Sequence of chain 1.B:
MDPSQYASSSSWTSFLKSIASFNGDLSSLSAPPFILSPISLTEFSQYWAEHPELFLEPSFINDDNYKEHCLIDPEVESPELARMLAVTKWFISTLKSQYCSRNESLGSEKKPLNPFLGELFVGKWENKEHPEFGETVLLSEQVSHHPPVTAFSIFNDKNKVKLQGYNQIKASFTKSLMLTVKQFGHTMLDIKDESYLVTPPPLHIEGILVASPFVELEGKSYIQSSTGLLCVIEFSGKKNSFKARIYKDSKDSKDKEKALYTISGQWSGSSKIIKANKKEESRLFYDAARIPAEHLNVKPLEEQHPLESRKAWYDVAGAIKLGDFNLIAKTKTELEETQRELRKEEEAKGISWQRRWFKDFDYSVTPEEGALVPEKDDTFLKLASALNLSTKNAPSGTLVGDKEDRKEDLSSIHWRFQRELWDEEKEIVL

Binding-site contacts:
Ligand atom C30 contacts residue LEU29 of chain 1.B at 4.0 Å (hydrophobic).
Ligand atom C12 contacts residue GLN183 of chain 1.B at 3.9 Å.
Ligand atom C12 contacts residue ASN167 of chain 1.B at 3.3 Å.
Ligand atom C28 contacts residue LEU26 of chain 1.B at 3.7 Å (hydrophobic).
Ligand atom C23 contacts residue LEU179 of chain 1.B at 3.8 Å (hydrophobic).
Ligand atom C29 contacts residue LYS111 of chain 1.B at 3.6 Å.
Ligand atom C28 contacts residue PHE15 of chain 1.B at 3.9 Å (hydrophobic).
Ligand atom C16 contacts residue TYR99 of chain 1.B at 3.7 Å (hydrophobic).
Ligand atom C26 contacts residue ILE208 of chain 1.B at 3.4 Å (hydrophobic).
Ligand atom O3 contacts residue PHE15 of chain 1.B at 3.8 Å.
Ligand atom C26 contacts residue PRO213 of chain 1.B at 3.5 Å (hydrophobic).
Ligand atom C15 contacts residue TYR99 of chain 1.B at 3.8 Å (hydrophobic).
Ligand atom O2 contacts residue LYS110 of chain 1.B at 3.8 Å.
Ligand atom C17 contacts residue ARG102 of chain 1.B at 3.6 Å.
Ligand atom C3 contacts residue PRO112 of chain 1.B at 3.8 Å (hydrophobic).
Ligand atom C25 contacts residue ILE208 of chain 1.B at 3.8 Å (hydrophobic).
Ligand atom C16 contacts residue PHE44 of chain 1.B at 3.9 Å (hydrophobic).
Ligand atom C20 contacts residue GLU109 of chain 1.B at 3.6 Å.
Ligand atom O1 contacts residue GLN98 of chain 1.B at 2.7 Å (h-bond).
Ligand atom C5 contacts residue VAL181 of chain 1.B at 3.9 Å (hydrophobic).
Ligand atom O2 contacts residue GLU109 of chain 1.B at 3.5 Å.
Ligand atom C26 contacts residue ILE35 of chain 1.B at 4.0 Å (hydrophobic).
Ligand atom C14 contacts residue TYR99 of chain 1.B at 3.6 Å (hydrophobic).
Ligand atom C20 contacts residue ILE205 of chain 1.B at 3.9 Å (hydrophobic).
Ligand atom C10 contacts residue GLN183 of chain 1.B at 3.6 Å.
Ligand atom C11 contacts residue ASN167 of chain 1.B at 3.6 Å.
Ligand atom C14 contacts residue GLN98 of chain 1.B at 3.4 Å.
Ligand atom C17 contacts residue PHE44 of chain 1.B at 3.9 Å (hydrophobic).
Ligand atom O4 contacts residue PHE173 of chain 1.B at 3.7 Å.
Ligand atom C7 contacts residue ILE169 of chain 1.B at 4.0 Å (hydrophobic).
Ligand atom C22 contacts residue LYS110 of chain 1.B at 4.0 Å.
Ligand atom C16 contacts residue ARG102 of chain 1.B at 3.9 Å.
Ligand atom C16 contacts residue GLN98 of chain 1.B at 3.5 Å.
Ligand atom O4 contacts residue LEU26 of chain 1.B at 2.6 Å.
Ligand atom C30 contacts residue PHE15 of chain 1.B at 3.9 Å (hydrophobic).
Ligand atom C21 contacts residue GLU109 of chain 1.B at 3.7 Å.
Ligand atom C13 contacts residue GLN98 of chain 1.B at 3.3 Å.
Ligand atom C30 contacts residue LYS111 of chain 1.B at 3.7 Å.
Ligand atom C2 contacts residue LEU179 of chain 1.B at 4.0 Å (hydrophobic).
Ligand atom C21 contacts residue LYS110 of chain 1.B at 3.8 Å.

A protein and the small-molecule ligand that binds it are described below.
Small molecule (SMILES): CCC(=O)OC[C@H](C)CC[C@H]1O[C@H]2C[C@H]3[C@@H]4CC=C5C[C@@H](O)CC[C@]5(C)[C@H]4CC[C@]3(C)[C@H]2[C@@H]1C